A small-molecule ligand and the protein it binds are described below.
Small molecule (SMILES): CC(=O)N[C@H]1[C@H](O[C@H]2[C@H](O)[C@@H](NC(C)=O)CO[C@@H]2CO)O[C@H](CO)[C@@H](O)[C@@H]1O

Sequence of chain 1.A:
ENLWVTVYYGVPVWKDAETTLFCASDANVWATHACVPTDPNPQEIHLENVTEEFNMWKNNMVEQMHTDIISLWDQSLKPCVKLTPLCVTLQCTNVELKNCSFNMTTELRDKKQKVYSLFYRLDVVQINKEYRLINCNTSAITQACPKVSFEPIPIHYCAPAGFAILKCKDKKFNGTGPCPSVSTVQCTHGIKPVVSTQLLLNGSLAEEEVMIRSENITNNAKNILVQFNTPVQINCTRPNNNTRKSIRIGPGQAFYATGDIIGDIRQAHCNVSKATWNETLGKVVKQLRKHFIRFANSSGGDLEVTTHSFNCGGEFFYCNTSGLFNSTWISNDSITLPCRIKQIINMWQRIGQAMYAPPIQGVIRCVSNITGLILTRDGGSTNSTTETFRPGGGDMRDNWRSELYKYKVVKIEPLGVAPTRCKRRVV

Binding-site contacts:
Ligand atom C8 contacts residue LYS159 of chain 1.A at 3.5 Å.
Ligand atom O6 contacts residue LYS117 of chain 1.A at 4.2 Å.
Ligand atom O5 contacts residue ASN103 of chain 1.A at 2.5 Å (h-bond).
Ligand atom C6 contacts residue LYS117 of chain 1.A at 4.2 Å.
Ligand atom C7 contacts residue ASN103 of chain 1.A at 3.2 Å.
Ligand atom N2 contacts residue ASN103 of chain 1.A at 2.8 Å (h-bond).
Ligand atom C4 contacts residue ASN103 of chain 1.A at 4.3 Å.
Ligand atom C3 contacts residue ASN103 of chain 1.A at 3.8 Å.
Ligand atom C6 contacts residue TYR161 of chain 1.A at 4.5 Å (hydrophobic).
Ligand atom C8 contacts residue ASN103 of chain 1.A at 4.3 Å.
Ligand atom C1 contacts residue ASN103 of chain 1.A at 1.4 Å.
Ligand atom C2 contacts residue ASN103 of chain 1.A at 2.4 Å.
Ligand atom O5 contacts residue LYS117 of chain 1.A at 4.4 Å.
Ligand atom C5 contacts residue ASN103 of chain 1.A at 3.7 Å.
Ligand atom O6 contacts residue TYR161 of chain 1.A at 3.3 Å (h-bond).
Ligand atom O7 contacts residue ASN103 of chain 1.A at 3.0 Å (h-bond).